Binding-site contacts:
Ligand atom O4 contacts residue SER444 of chain 1.A at 3.9 Å.
Ligand atom C8 contacts residue VAL263 of chain 1.A at 3.6 Å (hydrophobic).
Ligand atom C1 contacts residue ASN271 of chain 1.A at 1.5 Å.
Ligand atom C7 contacts residue LEU270 of chain 1.A at 4.2 Å (hydrophobic).
Ligand atom C7 contacts residue ASN271 of chain 1.A at 3.1 Å.
Ligand atom N2 contacts residue SER444 of chain 1.A at 4.3 Å.
Ligand atom C3 contacts residue SER444 of chain 1.A at 3.8 Å.
Ligand atom O5 contacts residue ASN271 of chain 1.A at 2.4 Å (h-bond).
Ligand atom C5 contacts residue ASN271 of chain 1.A at 3.7 Å.
Ligand atom O6 contacts residue GLU220 of chain 1.A at 3.9 Å.
Ligand atom N2 contacts residue LEU270 of chain 1.A at 4.3 Å.
Ligand atom C6 contacts residue GLU220 of chain 1.A at 3.5 Å.
Ligand atom C4 contacts residue ASN271 of chain 1.A at 4.3 Å.
Ligand atom O7 contacts residue PRO221 of chain 1.A at 3.4 Å.
Ligand atom C1 contacts residue SER444 of chain 1.A at 4.1 Å.
Ligand atom C2 contacts residue ASN271 of chain 1.A at 2.4 Å.
Ligand atom C8 contacts residue CYS443 of chain 1.A at 3.9 Å (hydrophobic).
Ligand atom N2 contacts residue CYS443 of chain 1.A at 3.8 Å.
Ligand atom C7 contacts residue VAL263 of chain 1.A at 4.2 Å (hydrophobic).
Ligand atom C4 contacts residue SER444 of chain 1.A at 4.0 Å.
Ligand atom O6 contacts residue ARG71 of chain 1.A at 3.6 Å.
Ligand atom N2 contacts residue ARG442 of chain 1.A at 4.1 Å.
Ligand atom C6 contacts residue ARG71 of chain 1.A at 4.4 Å.
Ligand atom O5 contacts residue SER444 of chain 1.A at 4.2 Å.
Ligand atom N2 contacts residue ASN271 of chain 1.A at 2.9 Å (h-bond).
Ligand atom O7 contacts residue ARG261 of chain 1.A at 4.0 Å.
Ligand atom C5 contacts residue SER444 of chain 1.A at 3.5 Å.
Ligand atom O7 contacts residue VAL263 of chain 1.A at 3.8 Å.
Ligand atom C3 contacts residue ASN271 of chain 1.A at 3.8 Å.
Ligand atom C8 contacts residue SER444 of chain 1.A at 3.6 Å.
Ligand atom C6 contacts residue SER444 of chain 1.A at 4.5 Å.
Ligand atom C7 contacts residue CYS443 of chain 1.A at 4.4 Å (hydrophobic).
Ligand atom O3 contacts residue ARG442 of chain 1.A at 4.4 Å.
Ligand atom C7 contacts residue PRO221 of chain 1.A at 4.0 Å (hydrophobic).
Ligand atom C8 contacts residue PRO221 of chain 1.A at 4.4 Å (hydrophobic).
Ligand atom C7 contacts residue SER444 of chain 1.A at 4.4 Å.
Ligand atom O7 contacts residue ASN271 of chain 1.A at 3.0 Å (h-bond).
Ligand atom C8 contacts residue LEU270 of chain 1.A at 3.6 Å (hydrophobic).
Ligand atom C8 contacts residue ASN271 of chain 1.A at 4.3 Å.
Ligand atom C1 contacts residue SER445 of chain 1.A at 4.1 Å.

This protein binds this small molecule.
Small molecule (SMILES): CC(=O)N[C@H]1[C@H](O[C@H]2[C@H](O)[C@@H](NC(C)=O)CO[C@@H]2CO)O[C@H](CO)[C@@H](O[C@@H]2O[C@H](CO[C@H]3O[C@H](CO)[C@@H](O)[C@H](O)[C@@H]3O)[C@@H](O)[C@H](O[C@H]3O[C@H](CO)[C@@H](O)[C@H](O)[C@@H]3O)[C@@H]2O)[C@@H]1O

Sequence of chain 1.A:
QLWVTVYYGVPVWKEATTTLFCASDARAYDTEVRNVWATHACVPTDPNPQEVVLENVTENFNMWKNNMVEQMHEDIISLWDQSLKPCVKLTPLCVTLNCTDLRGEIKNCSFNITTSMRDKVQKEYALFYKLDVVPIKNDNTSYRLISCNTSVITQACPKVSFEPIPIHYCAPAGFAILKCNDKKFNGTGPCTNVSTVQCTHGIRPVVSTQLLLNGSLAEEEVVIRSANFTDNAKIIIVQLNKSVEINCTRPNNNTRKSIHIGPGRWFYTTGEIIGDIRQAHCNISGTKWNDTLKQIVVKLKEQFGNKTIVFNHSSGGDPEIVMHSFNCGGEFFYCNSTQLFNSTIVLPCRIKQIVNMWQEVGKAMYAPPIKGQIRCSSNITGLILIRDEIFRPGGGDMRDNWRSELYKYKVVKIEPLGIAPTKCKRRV